Sequence of chain 1.A:
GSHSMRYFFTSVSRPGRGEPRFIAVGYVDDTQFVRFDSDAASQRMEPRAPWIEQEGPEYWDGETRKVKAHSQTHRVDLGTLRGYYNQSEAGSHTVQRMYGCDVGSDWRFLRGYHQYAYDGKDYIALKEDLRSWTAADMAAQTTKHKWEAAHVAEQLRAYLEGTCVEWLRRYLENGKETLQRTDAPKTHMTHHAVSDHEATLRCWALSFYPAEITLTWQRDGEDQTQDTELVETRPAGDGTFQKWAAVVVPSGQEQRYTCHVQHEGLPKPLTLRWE

A small-molecule ligand and the protein it binds are described below.
Small molecule (SMILES): CC(C)C[C@H](NC(=O)[C@H](Cc1ccc(O)cc1)NC(=O)[C@@H]1CCCN1C(=O)[C@H](Cc1ccccc1)NC(=O)[C@H](Cc1ccccc1)NC(=O)CNC(=O)[C@@H]1CCCN1C(=O)[C@H](C)NC(=O)[C@@H](N)Cc1ccccc1)C(=O)O

Binding-site contacts:
Ligand atom O contacts residue LYS66 of chain 1.A at 2.7 Å (salt-bridge).
Ligand atom CD contacts residue TYR159 of chain 1.A at 3.5 Å (hydrophobic).
Ligand atom CD2 contacts residue TRP147 of chain 1.A at 3.6 Å (hydrophobic).
Ligand atom CE1 contacts residue LYS66 of chain 1.A at 3.5 Å.
Ligand atom CD contacts residue TYR99 of chain 1.A at 2.8 Å (hydrophobic).
Ligand atom N contacts residue TYR171 of chain 1.A at 2.7 Å (h-bond).
Ligand atom CD1 contacts residue TRP167 of chain 1.A at 3.3 Å (hydrophobic).
Ligand atom C contacts residue LYS146 of chain 1.A at 3.4 Å.
Ligand atom CD1 contacts residue GLU63 of chain 1.A at 3.6 Å.
Ligand atom CG contacts residue GLN155 of chain 1.A at 3.3 Å.
Ligand atom CE2 contacts residue HIS70 of chain 1.A at 3.6 Å.
Ligand atom N contacts residue TYR7 of chain 1.A at 3.2 Å (h-bond).
Ligand atom CB contacts residue GLU63 of chain 1.A at 3.5 Å.
Ligand atom O contacts residue HIS70 of chain 1.A at 3.1 Å (h-bond).
Ligand atom CA contacts residue TYR171 of chain 1.A at 3.6 Å (hydrophobic).
Ligand atom O contacts residue THR73 of chain 1.A at 3.0 Å.
Ligand atom CD2 contacts residue GLN155 of chain 1.A at 3.6 Å.
Ligand atom CE1 contacts residue LEU156 of chain 1.A at 3.6 Å (hydrophobic).
Ligand atom CB contacts residue GLN155 of chain 1.A at 3.0 Å.
Ligand atom O contacts residue LYS146 of chain 1.A at 2.7 Å (salt-bridge).
Ligand atom CG contacts residue TYR99 of chain 1.A at 3.4 Å (hydrophobic).
Ligand atom CB contacts residue THR73 of chain 1.A at 3.6 Å.
Ligand atom CE2 contacts residue LYS66 of chain 1.A at 3.4 Å.
Ligand atom N contacts residue ASP77 of chain 1.A at 2.9 Å (salt-bridge).
Ligand atom CE2 contacts residue THR163 of chain 1.A at 3.5 Å.
Ligand atom CZ contacts residue LYS66 of chain 1.A at 3.4 Å.
Ligand atom CG contacts residue TRP167 of chain 1.A at 3.5 Å (hydrophobic).
Ligand atom CE2 contacts residue ALA69 of chain 1.A at 3.5 Å (hydrophobic).
Ligand atom N contacts residue GLU63 of chain 1.A at 3.0 Å (salt-bridge).
Ligand atom CD2 contacts residue THR163 of chain 1.A at 3.5 Å.
Ligand atom O contacts residue TYR159 of chain 1.A at 2.9 Å (h-bond).
Ligand atom N contacts residue TYR159 of chain 1.A at 3.6 Å.
Ligand atom O contacts residue THR143 of chain 1.A at 2.9 Å (h-bond).
Ligand atom CD2 contacts residue HIS70 of chain 1.A at 3.4 Å.
Ligand atom O contacts residue TYR84 of chain 1.A at 3.1 Å (h-bond).
Ligand atom CZ contacts residue GLN155 of chain 1.A at 3.6 Å.
Ligand atom O contacts residue TRP147 of chain 1.A at 3.0 Å (h-bond).
Ligand atom CB contacts residue TRP167 of chain 1.A at 3.4 Å (hydrophobic).
Ligand atom CD2 contacts residue LYS66 of chain 1.A at 3.6 Å.
Ligand atom O contacts residue LYS66 of chain 1.A at 3.5 Å.